Sequence of chain 1.J:
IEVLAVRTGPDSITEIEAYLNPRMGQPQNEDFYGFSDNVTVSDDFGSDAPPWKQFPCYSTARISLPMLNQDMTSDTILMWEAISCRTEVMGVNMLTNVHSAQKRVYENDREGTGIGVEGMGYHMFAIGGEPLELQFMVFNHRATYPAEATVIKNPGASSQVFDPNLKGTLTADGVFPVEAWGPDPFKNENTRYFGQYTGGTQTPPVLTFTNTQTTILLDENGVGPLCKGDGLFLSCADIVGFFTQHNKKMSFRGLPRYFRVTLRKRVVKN

This small molecule binds to this protein.
Small molecule (SMILES): CC(=O)N[C@@H]1[C@@H](O)[C@H](O[C@@H]2O[C@H](CO[C@]3(C(=O)O)C[C@H](O)[C@@H](NC(C)=O)[C@H]([C@H](O)[C@H](O)CO)O3)[C@H](O)[C@H](O)[C@H]2O)[C@@H](CO)O[C@H]1O

Sequence of chain 1.I:
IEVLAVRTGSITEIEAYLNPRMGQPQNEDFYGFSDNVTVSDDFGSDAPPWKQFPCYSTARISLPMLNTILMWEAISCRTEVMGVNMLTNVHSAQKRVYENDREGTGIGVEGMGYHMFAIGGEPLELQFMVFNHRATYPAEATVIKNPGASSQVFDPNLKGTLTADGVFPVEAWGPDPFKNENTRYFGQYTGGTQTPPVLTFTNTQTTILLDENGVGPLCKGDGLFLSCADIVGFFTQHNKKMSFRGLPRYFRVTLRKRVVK

Binding-site contacts:
Ligand atom O9 contacts residue ARG110 of chain 1.I at 2.7 Å (salt-bridge).
Ligand atom C10 contacts residue SER48 of chain 1.J at 4.0 Å.
Ligand atom C5 contacts residue THR46 of chain 1.J at 3.9 Å.
Ligand atom N5 contacts residue THR46 of chain 1.J at 3.1 Å (h-bond).
Ligand atom O10 contacts residue ASP54 of chain 1.J at 3.7 Å.
Ligand atom O7 contacts residue VAL47 of chain 1.J at 3.4 Å (h-bond).
Ligand atom O10 contacts residue SER53 of chain 1.J at 3.7 Å.
Ligand atom O1A contacts residue THR46 of chain 1.J at 3.7 Å.
Ligand atom N5 contacts residue PRO57 of chain 1.J at 4.0 Å.
Ligand atom O1 contacts residue SER53 of chain 1.J at 3.3 Å.
Ligand atom C9 contacts residue ARG110 of chain 1.I at 3.6 Å.
Ligand atom C10 contacts residue ALA55 of chain 1.J at 3.1 Å (hydrophobic).
Ligand atom C4 contacts residue ALA55 of chain 1.J at 3.6 Å (hydrophobic).
Ligand atom C11 contacts residue SER48 of chain 1.J at 3.7 Å.
Ligand atom C11 contacts residue THR46 of chain 1.J at 3.5 Å.
Ligand atom C5 contacts residue ALA55 of chain 1.J at 4.0 Å (hydrophobic).
Ligand atom N2 contacts residue SER53 of chain 1.J at 3.9 Å.
Ligand atom O4 contacts residue ALA55 of chain 1.J at 2.5 Å (h-bond).
Ligand atom O10 contacts residue SER48 of chain 1.J at 3.4 Å.
Ligand atom O9 contacts residue THR46 of chain 1.J at 3.8 Å.
Ligand atom C7 contacts residue VAL47 of chain 1.J at 3.4 Å (hydrophobic).
Ligand atom C7 contacts residue THR46 of chain 1.J at 3.9 Å.
Ligand atom O7 contacts residue SER48 of chain 1.J at 4.0 Å.
Ligand atom C8 contacts residue VAL47 of chain 1.J at 3.9 Å (hydrophobic).
Ligand atom C11 contacts residue ALA55 of chain 1.J at 3.6 Å (hydrophobic).
Ligand atom N5 contacts residue ALA55 of chain 1.J at 3.4 Å (h-bond).
Ligand atom C4 contacts residue PRO57 of chain 1.J at 3.9 Å (hydrophobic).
Ligand atom C7 contacts residue SER53 of chain 1.J at 3.9 Å.
Ligand atom O10 contacts residue ALA55 of chain 1.J at 2.9 Å (h-bond).
Ligand atom C8 contacts residue SER53 of chain 1.J at 3.3 Å.
Ligand atom C9 contacts residue VAL47 of chain 1.J at 3.2 Å (hydrophobic).
Ligand atom C11 contacts residue PRO56 of chain 1.J at 4.0 Å (hydrophobic).
Ligand atom C6 contacts residue THR46 of chain 1.J at 3.7 Å.
Ligand atom C10 contacts residue THR46 of chain 1.J at 4.0 Å.
Ligand atom C11 contacts residue ASP54 of chain 1.J at 3.8 Å.
Ligand atom O4 contacts residue PRO57 of chain 1.J at 3.9 Å.
Ligand atom C8 contacts residue ALA55 of chain 1.J at 3.5 Å (hydrophobic).
Ligand atom O9 contacts residue VAL47 of chain 1.J at 3.2 Å (h-bond).
Ligand atom O8 contacts residue THR46 of chain 1.J at 3.5 Å.
Ligand atom C11 contacts residue HIS105 of chain 1.I at 4.0 Å.